A small-molecule ligand and the protein it binds are described below.
Small molecule (SMILES): CC(=O)N[C@H]1[C@H](O[C@H]2[C@H](O)[C@@H](NC(C)=O)CO[C@@H]2CO)O[C@H](CO)[C@@H](O)[C@@H]1O

Binding-site contacts:
Ligand atom O7 contacts residue TRP398 of chain 1.I at 3.9 Å.
Ligand atom C3 contacts residue ASN106 of chain 1.I at 3.6 Å.
Ligand atom O4 contacts residue TRP398 of chain 1.I at 4.3 Å.
Ligand atom O5 contacts residue ASN106 of chain 1.I at 2.4 Å (h-bond).
Ligand atom O7 contacts residue ASN106 of chain 1.I at 3.5 Å (h-bond).
Ligand atom N2 contacts residue TRP398 of chain 1.I at 3.6 Å.
Ligand atom C3 contacts residue TRP398 of chain 1.I at 4.0 Å (hydrophobic).
Ligand atom C1 contacts residue TRP398 of chain 1.I at 3.9 Å (hydrophobic).
Ligand atom C4 contacts residue ASN106 of chain 1.I at 4.2 Å.
Ligand atom C2 contacts residue TRP398 of chain 1.I at 4.4 Å (hydrophobic).
Ligand atom C7 contacts residue ASN106 of chain 1.I at 3.3 Å.
Ligand atom C7 contacts residue TRP398 of chain 1.I at 4.2 Å (hydrophobic).
Ligand atom C8 contacts residue ASN106 of chain 1.I at 4.4 Å.
Ligand atom N2 contacts residue ASN106 of chain 1.I at 2.8 Å (h-bond).
Ligand atom C1 contacts residue ASN106 of chain 1.I at 1.4 Å.
Ligand atom C5 contacts residue TRP398 of chain 1.I at 4.2 Å (hydrophobic).
Ligand atom C5 contacts residue ASN106 of chain 1.I at 3.6 Å.
Ligand atom C2 contacts residue ASN106 of chain 1.I at 2.4 Å.
Ligand atom C8 contacts residue TRP398 of chain 1.I at 3.6 Å (hydrophobic).

Sequence of chain 1.I:
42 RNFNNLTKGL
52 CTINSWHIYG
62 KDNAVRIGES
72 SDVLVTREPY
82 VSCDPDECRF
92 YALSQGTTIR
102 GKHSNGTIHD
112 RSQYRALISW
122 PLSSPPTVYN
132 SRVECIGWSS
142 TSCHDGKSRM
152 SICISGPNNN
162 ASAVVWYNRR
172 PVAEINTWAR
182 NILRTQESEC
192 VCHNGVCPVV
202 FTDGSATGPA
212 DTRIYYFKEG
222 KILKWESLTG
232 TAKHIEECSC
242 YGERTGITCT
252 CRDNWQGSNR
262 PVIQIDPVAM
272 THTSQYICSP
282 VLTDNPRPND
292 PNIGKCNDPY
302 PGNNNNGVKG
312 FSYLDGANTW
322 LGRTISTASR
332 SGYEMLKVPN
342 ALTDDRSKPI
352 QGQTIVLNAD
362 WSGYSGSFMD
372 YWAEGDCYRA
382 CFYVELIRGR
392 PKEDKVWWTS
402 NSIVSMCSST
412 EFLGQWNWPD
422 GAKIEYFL